The small molecule below binds the protein below.
Small molecule (SMILES): CC(=O)N[C@@H]1[C@@H](O)[C@H](O)[C@@H](CO)O[C@H]1O

Sequence of chain 1.B:
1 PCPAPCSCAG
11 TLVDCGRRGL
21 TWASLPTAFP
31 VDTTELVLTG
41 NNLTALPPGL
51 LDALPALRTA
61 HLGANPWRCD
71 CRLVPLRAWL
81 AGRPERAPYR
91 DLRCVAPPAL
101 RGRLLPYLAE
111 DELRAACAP

Binding-site contacts:
Ligand atom N2 contacts residue GLY19 of chain 1.B at 4.2 Å.
Ligand atom C3 contacts residue ASN42 of chain 1.B at 3.8 Å.
Ligand atom C2 contacts residue ASN42 of chain 1.B at 2.5 Å.
Ligand atom C1 contacts residue ASN42 of chain 1.B at 1.4 Å.
Ligand atom C7 contacts residue ASN42 of chain 1.B at 3.6 Å.
Ligand atom O7 contacts residue GLY19 of chain 1.B at 4.1 Å.
Ligand atom O7 contacts residue ASN42 of chain 1.B at 3.6 Å (h-bond).
Ligand atom C8 contacts residue GLY19 of chain 1.B at 3.4 Å.
Ligand atom C4 contacts residue ASN42 of chain 1.B at 4.2 Å.
Ligand atom C5 contacts residue ASN42 of chain 1.B at 3.6 Å.
Ligand atom N2 contacts residue ASN42 of chain 1.B at 3.1 Å (h-bond).
Ligand atom C7 contacts residue GLY19 of chain 1.B at 3.7 Å.
Ligand atom O5 contacts residue ASN42 of chain 1.B at 2.2 Å (h-bond).